Sequence of chain 1.D:
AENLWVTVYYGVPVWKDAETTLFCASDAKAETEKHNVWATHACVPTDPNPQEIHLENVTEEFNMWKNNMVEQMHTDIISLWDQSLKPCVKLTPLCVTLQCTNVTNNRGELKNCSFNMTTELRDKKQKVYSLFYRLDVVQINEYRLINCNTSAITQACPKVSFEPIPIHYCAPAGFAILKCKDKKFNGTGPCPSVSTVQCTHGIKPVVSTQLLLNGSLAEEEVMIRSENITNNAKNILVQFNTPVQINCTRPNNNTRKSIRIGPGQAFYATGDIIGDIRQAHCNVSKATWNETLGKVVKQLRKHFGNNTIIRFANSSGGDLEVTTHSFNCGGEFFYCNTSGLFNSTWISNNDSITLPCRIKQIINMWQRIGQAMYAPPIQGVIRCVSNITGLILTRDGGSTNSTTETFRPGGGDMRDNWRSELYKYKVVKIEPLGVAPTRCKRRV

The protein below binds the small molecule below.
Small molecule (SMILES): CC(=O)N[C@H]1[C@H](O[C@H]2[C@H](O)[C@@H](NC(C)=O)CO[C@@H]2CO)O[C@H](CO)[C@@H](O)[C@@H]1O

Binding-site contacts:
Ligand atom C8 contacts residue ASN122 of chain 1.D at 3.9 Å.
Ligand atom C3 contacts residue ASN122 of chain 1.D at 3.8 Å.
Ligand atom C8 contacts residue THR98 of chain 1.D at 3.8 Å.
Ligand atom O7 contacts residue LYS133 of chain 1.D at 4.4 Å.
Ligand atom C2 contacts residue ASN122 of chain 1.D at 2.5 Å.
Ligand atom O5 contacts residue ASN122 of chain 1.D at 2.4 Å (h-bond).
Ligand atom O7 contacts residue THR98 of chain 1.D at 4.2 Å.
Ligand atom C7 contacts residue GLN100 of chain 1.D at 4.5 Å.
Ligand atom O7 contacts residue GLN100 of chain 1.D at 3.5 Å.
Ligand atom N2 contacts residue ASN122 of chain 1.D at 2.9 Å (h-bond).
Ligand atom C7 contacts residue ASN122 of chain 1.D at 3.6 Å.
Ligand atom C1 contacts residue ASN122 of chain 1.D at 1.4 Å.
Ligand atom O5 contacts residue LYS131 of chain 1.D at 4.2 Å.
Ligand atom N2 contacts residue LYS133 of chain 1.D at 4.2 Å.
Ligand atom C5 contacts residue ASN122 of chain 1.D at 3.6 Å.
Ligand atom O7 contacts residue ASN122 of chain 1.D at 4.5 Å.
Ligand atom C4 contacts residue ASN122 of chain 1.D at 4.2 Å.